Sequence of chain 1.D:
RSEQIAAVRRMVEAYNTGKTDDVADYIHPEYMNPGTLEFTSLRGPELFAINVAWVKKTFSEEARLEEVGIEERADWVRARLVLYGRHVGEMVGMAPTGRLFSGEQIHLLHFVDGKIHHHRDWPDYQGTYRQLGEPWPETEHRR

A protein and the small-molecule ligand that binds it are described below.
Small molecule (SMILES): CCC(O)C[C@@H](O)c1c(CC(=O)OC)cc2c(c1O)C(=O)c1c(O)cccc1C2=O

Sequence of chain 1.C:
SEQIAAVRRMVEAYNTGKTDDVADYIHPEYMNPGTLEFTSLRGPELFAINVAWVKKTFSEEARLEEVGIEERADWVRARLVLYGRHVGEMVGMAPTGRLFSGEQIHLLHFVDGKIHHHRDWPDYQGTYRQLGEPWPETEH

Binding-site contacts:
Ligand atom O17 contacts residue ASP130 of chain 1.C at 2.5 Å (salt-bridge).
Ligand atom C20 contacts residue TRP63 of chain 1.C at 3.4 Å (hydrophobic).
Ligand atom O23 contacts residue ASN60 of chain 1.C at 3.1 Å (h-bond).
Ligand atom O19 contacts residue VAL101 of chain 1.C at 3.4 Å.
Ligand atom C13 contacts residue TRP63 of chain 1.C at 3.3 Å (hydrophobic).
Ligand atom O21 contacts residue PHE48 of chain 1.C at 3.3 Å.
Ligand atom C14 contacts residue ASP130 of chain 1.C at 3.5 Å.
Ligand atom C3 contacts residue MET100 of chain 1.C at 3.4 Å (hydrophobic).
Ligand atom C2 contacts residue TYR134 of chain 1.C at 3.6 Å (hydrophobic).
Ligand atom C15 contacts residue ASP130 of chain 1.C at 2.8 Å.
Ligand atom C16 contacts residue MET100 of chain 1.C at 3.8 Å (hydrophobic).
Ligand atom O19 contacts residue TRP131 of chain 1.D at 3.4 Å.
Ligand atom C13 contacts residue PHE48 of chain 1.C at 3.4 Å (hydrophobic).
Ligand atom C6 contacts residue TRP63 of chain 1.C at 3.4 Å (hydrophobic).
Ligand atom C8 contacts residue PHE48 of chain 1.C at 3.3 Å (hydrophobic).
Ligand atom O20 contacts residue VAL101 of chain 1.C at 3.8 Å.
Ligand atom O22 contacts residue ASN60 of chain 1.C at 3.0 Å (h-bond).
Ligand atom C15 contacts residue ASN60 of chain 1.C at 3.4 Å.
Ligand atom C9 contacts residue PHE48 of chain 1.C at 3.4 Å (hydrophobic).
Ligand atom O16 contacts residue ASP130 of chain 1.C at 3.3 Å (salt-bridge).
Ligand atom O21 contacts residue TRP63 of chain 1.C at 3.7 Å.
Ligand atom C3 contacts residue TRP131 of chain 1.D at 3.6 Å (hydrophobic).
Ligand atom O22 contacts residue TRP63 of chain 1.C at 3.8 Å.
Ligand atom C4 contacts residue TRP131 of chain 1.D at 3.9 Å (hydrophobic).
Ligand atom C8 contacts residue TRP63 of chain 1.C at 3.5 Å (hydrophobic).
Ligand atom C2 contacts residue THR137 of chain 1.C at 3.7 Å.
Ligand atom O18 contacts residue PRO132 of chain 1.C at 3.5 Å.
Ligand atom C1 contacts residue THR137 of chain 1.C at 3.6 Å.
Ligand atom C16 contacts residue TYR134 of chain 1.C at 3.7 Å (hydrophobic).
Ligand atom C17 contacts residue TRP63 of chain 1.C at 3.7 Å (hydrophobic).
Ligand atom C15 contacts residue ASN42 of chain 1.C at 3.8 Å.
Ligand atom O23 contacts residue PHE48 of chain 1.C at 3.6 Å.
Ligand atom C22 contacts residue TRP63 of chain 1.C at 3.7 Å (hydrophobic).
Ligand atom C9 contacts residue ASN60 of chain 1.C at 3.7 Å.
Ligand atom C1 contacts residue TYR134 of chain 1.C at 3.7 Å (hydrophobic).
Ligand atom C12 contacts residue PHE68 of chain 1.C at 3.8 Å (hydrophobic).
Ligand atom C21 contacts residue TYR134 of chain 1.C at 3.6 Å (hydrophobic).
Ligand atom O19 contacts residue MET100 of chain 1.C at 3.8 Å.
Ligand atom C19 contacts residue TRP63 of chain 1.C at 3.6 Å (hydrophobic).
Ligand atom C4 contacts residue MET100 of chain 1.C at 3.6 Å (hydrophobic).